Sequence of chain 2.A:
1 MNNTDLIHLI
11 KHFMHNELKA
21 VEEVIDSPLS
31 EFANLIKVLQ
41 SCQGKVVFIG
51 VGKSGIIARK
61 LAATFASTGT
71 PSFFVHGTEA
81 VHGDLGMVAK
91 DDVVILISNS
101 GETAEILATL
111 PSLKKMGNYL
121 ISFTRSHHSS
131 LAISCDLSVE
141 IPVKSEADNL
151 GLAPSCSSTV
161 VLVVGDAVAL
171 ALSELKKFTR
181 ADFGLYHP

A small-molecule ligand and the protein it binds are described below.
Small molecule (SMILES): O=P(O)(O)OC[C@@H](O)[C@@H](O)[C@H](O)CO

Sequence of chain 1.A:
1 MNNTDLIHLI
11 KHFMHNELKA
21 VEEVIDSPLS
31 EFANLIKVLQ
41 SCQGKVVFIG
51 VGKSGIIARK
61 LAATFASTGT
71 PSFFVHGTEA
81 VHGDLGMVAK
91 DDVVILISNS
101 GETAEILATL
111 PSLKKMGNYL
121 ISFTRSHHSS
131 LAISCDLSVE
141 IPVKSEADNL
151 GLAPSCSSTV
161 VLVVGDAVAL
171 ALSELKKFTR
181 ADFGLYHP

Binding-site contacts:
Ligand atom C2 contacts residue GLY52 of chain 2.A at 3.9 Å.
Ligand atom O5 contacts residue THR103 of chain 2.A at 3.6 Å.
Ligand atom C2 contacts residue HIS82 of chain 1.A at 3.8 Å.
Ligand atom O1P contacts residue SER54 of chain 2.A at 2.6 Å (h-bond).
Ligand atom C4 contacts residue HIS82 of chain 1.A at 3.3 Å.
Ligand atom C1 contacts residue PRO154 of chain 2.A at 4.1 Å (hydrophobic).
Ligand atom O2 contacts residue HIS82 of chain 1.A at 3.6 Å (h-bond).
Ligand atom O3 contacts residue VAL51 of chain 2.A at 4.1 Å.
Ligand atom O3 contacts residue LYS53 of chain 2.A at 3.0 Å (salt-bridge).
Ligand atom O3P contacts residue ASN99 of chain 2.A at 3.9 Å.
Ligand atom C2 contacts residue LYS53 of chain 2.A at 3.6 Å.
Ligand atom O4 contacts residue HIS82 of chain 1.A at 2.7 Å (h-bond).
Ligand atom O2P contacts residue THR103 of chain 2.A at 3.2 Å (h-bond).
Ligand atom P contacts residue THR103 of chain 2.A at 3.1 Å.
Ligand atom C1 contacts residue HIS82 of chain 1.A at 3.6 Å.
Ligand atom P contacts residue ASN99 of chain 2.A at 3.4 Å.
Ligand atom O2P contacts residue SER100 of chain 2.A at 2.9 Å (h-bond).
Ligand atom O3P contacts residue SER98 of chain 2.A at 3.0 Å (h-bond).
Ligand atom O3 contacts residue PRO154 of chain 2.A at 3.9 Å.
Ligand atom O2 contacts residue GLY52 of chain 2.A at 3.4 Å.
Ligand atom C3 contacts residue LYS53 of chain 2.A at 3.8 Å.
Ligand atom C5 contacts residue VAL51 of chain 2.A at 3.9 Å (hydrophobic).
Ligand atom P contacts residue SER54 of chain 2.A at 4.0 Å.
Ligand atom C5 contacts residue HIS82 of chain 1.A at 4.1 Å.
Ligand atom O3 contacts residue SER54 of chain 2.A at 3.4 Å (h-bond).
Ligand atom O1 contacts residue HIS187 of chain 3.A at 4.2 Å.
Ligand atom C3 contacts residue PRO154 of chain 2.A at 4.0 Å (hydrophobic).
Ligand atom O2 contacts residue LYS53 of chain 2.A at 2.6 Å (salt-bridge).
Ligand atom C4 contacts residue GLY52 of chain 2.A at 4.1 Å.
Ligand atom O1P contacts residue SER98 of chain 2.A at 3.7 Å.
Ligand atom O2P contacts residue ASN99 of chain 2.A at 3.4 Å (h-bond).
Ligand atom O3 contacts residue GLY52 of chain 2.A at 3.9 Å.
Ligand atom P contacts residue SER98 of chain 2.A at 3.7 Å.
Ligand atom C5 contacts residue THR103 of chain 2.A at 4.1 Å.
Ligand atom C1 contacts residue HIS187 of chain 3.A at 4.0 Å.
Ligand atom P contacts residue SER100 of chain 2.A at 4.2 Å.
Ligand atom O1P contacts residue ASN99 of chain 2.A at 2.8 Å (h-bond).
Ligand atom O1 contacts residue PRO154 of chain 2.A at 3.2 Å.
Ligand atom O2P contacts residue SER98 of chain 2.A at 3.6 Å (h-bond).
Ligand atom O3P contacts residue THR103 of chain 2.A at 2.4 Å (h-bond).

Sequence of chain 3.A:
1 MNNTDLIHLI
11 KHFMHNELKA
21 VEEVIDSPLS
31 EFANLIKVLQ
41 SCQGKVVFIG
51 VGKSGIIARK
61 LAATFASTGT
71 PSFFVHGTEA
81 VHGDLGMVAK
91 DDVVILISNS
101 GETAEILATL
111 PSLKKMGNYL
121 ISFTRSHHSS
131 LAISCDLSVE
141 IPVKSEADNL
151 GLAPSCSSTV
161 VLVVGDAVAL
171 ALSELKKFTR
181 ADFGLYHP